Sequence of chain 2.C:
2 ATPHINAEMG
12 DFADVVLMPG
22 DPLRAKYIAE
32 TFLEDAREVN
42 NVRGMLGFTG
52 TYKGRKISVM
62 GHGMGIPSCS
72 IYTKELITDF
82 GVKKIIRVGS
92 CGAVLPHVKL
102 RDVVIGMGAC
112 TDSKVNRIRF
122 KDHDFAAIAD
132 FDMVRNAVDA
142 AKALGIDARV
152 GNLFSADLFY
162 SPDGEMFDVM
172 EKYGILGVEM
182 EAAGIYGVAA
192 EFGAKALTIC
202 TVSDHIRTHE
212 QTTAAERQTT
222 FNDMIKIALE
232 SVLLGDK

Binding-site contacts:
Ligand atom N8 contacts residue CYS92 of chain 1.B at 3.5 Å (h-bond).
Ligand atom O6 contacts residue GLY93 of chain 1.B at 3.3 Å.
Ligand atom C9 contacts residue SER91 of chain 1.B at 3.5 Å.
Ligand atom N7 contacts residue GLY93 of chain 1.B at 3.6 Å (h-bond).
Ligand atom O2' contacts residue PO41 of chain 1.F at 3.1 Å (h-bond).
Ligand atom O2' contacts residue GLU182 of chain 1.B at 2.4 Å (salt-bridge).
Ligand atom C4 contacts residue VAL179 of chain 1.B at 3.5 Å (hydrophobic).
Ligand atom O4' contacts residue SER91 of chain 1.B at 3.6 Å.
Ligand atom O6 contacts residue ASP205 of chain 1.B at 3.4 Å (salt-bridge).
Ligand atom C6 contacts residue VAL179 of chain 1.B at 3.5 Å (hydrophobic).
Ligand atom C6 contacts residue GLY93 of chain 1.B at 3.6 Å.
Ligand atom C5' contacts residue MET65 of chain 1.B at 3.6 Å (hydrophobic).
Ligand atom C2' contacts residue GLU182 of chain 1.B at 3.5 Å.
Ligand atom O5' contacts residue HIS5 of chain 2.C at 2.9 Å.
Ligand atom C4' contacts residue ARG44 of chain 2.C at 3.5 Å.
Ligand atom C5 contacts residue VAL179 of chain 1.B at 3.4 Å (hydrophobic).
Ligand atom C3' contacts residue PO41 of chain 1.F at 3.6 Å.
Ligand atom N8 contacts residue SER91 of chain 1.B at 2.8 Å (h-bond).
Ligand atom C4' contacts residue PO41 of chain 1.F at 3.3 Å.
Ligand atom C2 contacts residue PHE160 of chain 1.B at 3.6 Å (hydrophobic).
Ligand atom N1 contacts residue VAL179 of chain 1.B at 3.6 Å (h-bond).
Ligand atom C5' contacts residue HIS5 of chain 2.C at 3.5 Å.
Ligand atom O3' contacts residue PO41 of chain 1.F at 2.8 Å (h-bond).
Ligand atom C1' contacts residue PO41 of chain 1.F at 3.7 Å.
Ligand atom N7 contacts residue CYS92 of chain 1.B at 3.5 Å.
Ligand atom N3 contacts residue MET181 of chain 1.B at 3.7 Å.
Ligand atom O3' contacts residue MET65 of chain 1.B at 3.7 Å.
Ligand atom C1' contacts residue SER91 of chain 1.B at 3.4 Å.
Ligand atom O2' contacts residue MET181 of chain 1.B at 3.4 Å (h-bond).
Ligand atom O2' contacts residue GLU180 of chain 1.B at 3.5 Å.
Ligand atom O2' contacts residue ARG88 of chain 1.B at 3.1 Å (salt-bridge).
Ligand atom O4' contacts residue ARG44 of chain 2.C at 3.6 Å.
Ligand atom N3 contacts residue VAL179 of chain 1.B at 3.7 Å.
Ligand atom N3 contacts residue GLU180 of chain 1.B at 3.5 Å.
Ligand atom O4' contacts residue PO41 of chain 1.F at 3.4 Å (h-bond).
Ligand atom C2 contacts residue VAL179 of chain 1.B at 3.7 Å (hydrophobic).
Ligand atom C2' contacts residue MET181 of chain 1.B at 3.6 Å (hydrophobic).
Ligand atom O3' contacts residue GLU182 of chain 1.B at 3.3 Å (salt-bridge).
Ligand atom C5 contacts residue GLY93 of chain 1.B at 3.7 Å.
Ligand atom O5' contacts residue PHE160 of chain 1.B at 3.5 Å.

The small molecule below binds the protein below.
Small molecule (SMILES): O=c1[nH]cnc2c([C@@H]3O[C@H](CO)[C@@H](O)[C@H]3O)n[nH]c12

Sequence of chain 1.B:
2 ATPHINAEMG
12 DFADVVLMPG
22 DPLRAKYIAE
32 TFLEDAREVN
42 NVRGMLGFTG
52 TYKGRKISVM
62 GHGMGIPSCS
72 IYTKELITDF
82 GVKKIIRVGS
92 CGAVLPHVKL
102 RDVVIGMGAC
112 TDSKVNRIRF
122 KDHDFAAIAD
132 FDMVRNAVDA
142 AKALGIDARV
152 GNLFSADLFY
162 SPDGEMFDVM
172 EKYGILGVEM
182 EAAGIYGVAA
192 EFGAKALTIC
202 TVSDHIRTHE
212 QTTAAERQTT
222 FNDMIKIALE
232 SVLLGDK